Sequence of chain 1.E:
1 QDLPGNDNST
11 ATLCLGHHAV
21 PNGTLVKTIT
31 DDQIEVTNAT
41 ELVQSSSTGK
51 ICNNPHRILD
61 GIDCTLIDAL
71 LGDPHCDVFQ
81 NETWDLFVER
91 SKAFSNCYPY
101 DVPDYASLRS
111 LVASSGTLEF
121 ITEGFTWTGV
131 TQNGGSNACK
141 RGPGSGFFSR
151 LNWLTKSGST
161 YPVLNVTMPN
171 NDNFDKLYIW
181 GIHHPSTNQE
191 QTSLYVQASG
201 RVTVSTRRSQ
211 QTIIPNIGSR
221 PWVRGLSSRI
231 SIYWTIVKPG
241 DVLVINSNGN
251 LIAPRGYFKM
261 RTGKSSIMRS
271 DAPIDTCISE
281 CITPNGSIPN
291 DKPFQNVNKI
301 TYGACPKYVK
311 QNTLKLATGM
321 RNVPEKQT

Sequence of chain 1.C:
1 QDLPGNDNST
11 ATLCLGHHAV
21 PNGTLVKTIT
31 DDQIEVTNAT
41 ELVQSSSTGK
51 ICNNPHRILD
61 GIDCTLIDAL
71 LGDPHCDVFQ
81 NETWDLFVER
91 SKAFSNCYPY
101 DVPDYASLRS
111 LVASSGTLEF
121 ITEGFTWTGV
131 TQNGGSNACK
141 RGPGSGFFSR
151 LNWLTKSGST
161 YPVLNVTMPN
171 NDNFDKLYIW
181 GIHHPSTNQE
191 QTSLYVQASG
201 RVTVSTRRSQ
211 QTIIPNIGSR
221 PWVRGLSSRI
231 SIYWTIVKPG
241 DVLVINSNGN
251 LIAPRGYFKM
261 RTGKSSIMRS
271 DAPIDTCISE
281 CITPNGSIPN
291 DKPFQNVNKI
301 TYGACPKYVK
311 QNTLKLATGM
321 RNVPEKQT

This protein binds this small molecule.
Small molecule (SMILES): CC(=O)N[C@H]1[C@H](O[C@H]2[C@H](O)[C@@H](NC(C)=O)CO[C@@H]2CO)O[C@H](CO)[C@@H](O[C@@H]2O[C@H](CO)[C@@H](O)[C@H](O)[C@@H]2O)[C@@H]1O

Binding-site contacts:
Ligand atom C5 contacts residue ASN165 of chain 1.E at 3.6 Å.
Ligand atom O7 contacts residue ASN165 of chain 1.E at 3.2 Å (h-bond).
Ligand atom O6 contacts residue TRP222 of chain 1.C at 3.2 Å.
Ligand atom O4 contacts residue TRP222 of chain 1.C at 4.4 Å.
Ligand atom C7 contacts residue SER219 of chain 1.C at 4.0 Å.
Ligand atom O7 contacts residue ARG220 of chain 1.C at 4.1 Å.
Ligand atom C6 contacts residue VAL244 of chain 1.E at 4.5 Å (hydrophobic).
Ligand atom C8 contacts residue SER219 of chain 1.C at 3.8 Å.
Ligand atom C4 contacts residue TRP222 of chain 1.C at 4.4 Å (hydrophobic).
Ligand atom C2 contacts residue TRP222 of chain 1.C at 3.9 Å (hydrophobic).
Ligand atom O7 contacts residue PRO221 of chain 1.C at 3.3 Å.
Ligand atom O5 contacts residue ASN165 of chain 1.E at 2.3 Å (h-bond).
Ligand atom C1 contacts residue SER219 of chain 1.C at 4.1 Å.
Ligand atom C3 contacts residue TRP222 of chain 1.C at 3.7 Å (hydrophobic).
Ligand atom C1 contacts residue TRP222 of chain 1.C at 4.0 Å (hydrophobic).
Ligand atom O3 contacts residue TRP222 of chain 1.C at 3.8 Å.
Ligand atom C5 contacts residue TRP222 of chain 1.C at 4.1 Å (hydrophobic).
Ligand atom O3 contacts residue TRP222 of chain 1.C at 4.2 Å.
Ligand atom O6 contacts residue THR167 of chain 1.E at 3.4 Å.
Ligand atom C6 contacts residue THR167 of chain 1.E at 3.5 Å.
Ligand atom N2 contacts residue SER219 of chain 1.C at 3.4 Å (h-bond).
Ligand atom C2 contacts residue SER219 of chain 1.C at 4.3 Å.
Ligand atom N2 contacts residue ASN165 of chain 1.E at 2.9 Å (h-bond).
Ligand atom C2 contacts residue TRP222 of chain 1.C at 4.0 Å (hydrophobic).
Ligand atom C7 contacts residue PRO221 of chain 1.C at 4.3 Å (hydrophobic).
Ligand atom C8 contacts residue VAL242 of chain 1.E at 3.6 Å (hydrophobic).
Ligand atom C8 contacts residue VAL244 of chain 1.E at 4.3 Å (hydrophobic).
Ligand atom C2 contacts residue ASN165 of chain 1.E at 2.5 Å.
Ligand atom C3 contacts residue ASN165 of chain 1.E at 3.8 Å.
Ligand atom O7 contacts residue TRP222 of chain 1.C at 2.9 Å (h-bond).
Ligand atom C7 contacts residue TRP222 of chain 1.C at 4.0 Å (hydrophobic).
Ligand atom C4 contacts residue TRP222 of chain 1.C at 4.2 Å (hydrophobic).
Ligand atom C7 contacts residue ASN165 of chain 1.E at 3.3 Å.
Ligand atom C8 contacts residue THR167 of chain 1.E at 4.0 Å.
Ligand atom N2 contacts residue TRP222 of chain 1.C at 4.4 Å.
Ligand atom C1 contacts residue ASN165 of chain 1.E at 1.4 Å.
Ligand atom C4 contacts residue ASN165 of chain 1.E at 4.2 Å.
Ligand atom C3 contacts residue TRP222 of chain 1.C at 4.4 Å (hydrophobic).